Sequence of chain 1.D:
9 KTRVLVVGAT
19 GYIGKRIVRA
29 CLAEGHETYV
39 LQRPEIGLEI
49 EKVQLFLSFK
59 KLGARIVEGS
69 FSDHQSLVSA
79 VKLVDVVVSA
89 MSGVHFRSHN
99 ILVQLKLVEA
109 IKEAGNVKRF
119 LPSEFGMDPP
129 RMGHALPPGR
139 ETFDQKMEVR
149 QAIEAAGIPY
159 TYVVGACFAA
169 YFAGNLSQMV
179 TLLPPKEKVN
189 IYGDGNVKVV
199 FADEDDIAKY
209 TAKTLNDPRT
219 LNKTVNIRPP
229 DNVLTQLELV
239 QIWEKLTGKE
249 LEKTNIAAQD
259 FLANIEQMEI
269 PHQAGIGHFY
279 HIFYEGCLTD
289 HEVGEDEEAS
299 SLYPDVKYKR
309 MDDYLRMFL

A protein and the small-molecule ligand that binds it are described below.
Small molecule (SMILES): COc1cc(C[C@@H](CO)[C@H](CO)Cc2ccc(O)c(OC)c2)ccc1O

Sequence of chain 1.C:
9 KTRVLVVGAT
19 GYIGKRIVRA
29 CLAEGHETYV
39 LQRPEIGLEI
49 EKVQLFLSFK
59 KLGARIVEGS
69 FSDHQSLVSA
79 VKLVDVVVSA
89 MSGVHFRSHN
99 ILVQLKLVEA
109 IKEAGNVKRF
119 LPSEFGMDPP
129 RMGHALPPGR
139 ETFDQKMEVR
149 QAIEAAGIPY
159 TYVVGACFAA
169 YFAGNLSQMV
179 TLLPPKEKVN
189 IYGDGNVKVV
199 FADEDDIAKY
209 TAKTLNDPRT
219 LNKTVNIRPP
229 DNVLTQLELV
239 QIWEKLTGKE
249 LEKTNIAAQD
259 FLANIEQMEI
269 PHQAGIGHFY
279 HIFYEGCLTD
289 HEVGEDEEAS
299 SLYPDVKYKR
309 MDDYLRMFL

Binding-site contacts:
Ligand atom C20 contacts residue MET177 of chain 1.C at 3.5 Å (hydrophobic).
Ligand atom C25 contacts residue MET125 of chain 1.C at 3.9 Å (hydrophobic).
Ligand atom O03 contacts residue NDP1 of chain 1.J at 3.6 Å (h-bond).
Ligand atom C18 contacts residue PHE94 of chain 1.C at 3.9 Å (hydrophobic).
Ligand atom C24 contacts residue MET177 of chain 1.C at 3.3 Å (hydrophobic).
Ligand atom C26 contacts residue THR179 of chain 1.C at 3.6 Å.
Ligand atom O01 contacts residue GLY273 of chain 1.C at 3.8 Å.
Ligand atom C26 contacts residue ASN173 of chain 1.C at 3.4 Å.
Ligand atom C09 contacts residue PHE170 of chain 1.C at 3.7 Å (hydrophobic).
Ligand atom O04 contacts residue MET177 of chain 1.C at 2.9 Å (h-bond).
Ligand atom C08 contacts residue VAL92 of chain 1.C at 3.6 Å (hydrophobic).
Ligand atom O01 contacts residue VAL92 of chain 1.C at 3.4 Å.
Ligand atom C23 contacts residue NDP1 of chain 1.J at 3.7 Å.
Ligand atom O02 contacts residue NDP1 of chain 1.J at 3.8 Å.
Ligand atom O06 contacts residue MET177 of chain 1.C at 2.4 Å (h-bond).
Ligand atom C26 contacts residue TYR169 of chain 1.C at 3.6 Å (hydrophobic).
Ligand atom O03 contacts residue GLY124 of chain 1.C at 3.6 Å.
Ligand atom O01 contacts residue HIS276 of chain 1.C at 3.9 Å.
Ligand atom O03 contacts residue MET125 of chain 1.C at 3.2 Å.
Ligand atom C11 contacts residue HIS276 of chain 1.C at 3.4 Å.
Ligand atom C22 contacts residue PHE94 of chain 1.C at 3.5 Å (hydrophobic).
Ligand atom C25 contacts residue NDP1 of chain 1.J at 3.4 Å.
Ligand atom O02 contacts residue VAL92 of chain 1.C at 2.7 Å.
Ligand atom O05 contacts residue GLY124 of chain 1.C at 3.5 Å.
Ligand atom C19 contacts residue NDP1 of chain 1.J at 3.6 Å.
Ligand atom C15 contacts residue NDP1 of chain 1.J at 3.6 Å.
Ligand atom C07 contacts residue VAL92 of chain 1.C at 3.6 Å (hydrophobic).
Ligand atom O05 contacts residue LYS144 of chain 1.C at 3.8 Å.
Ligand atom C25 contacts residue ILE280 of chain 1.C at 3.6 Å (hydrophobic).
Ligand atom C17 contacts residue VAL92 of chain 1.C at 3.6 Å (hydrophobic).
Ligand atom C19 contacts residue MET125 of chain 1.C at 3.4 Å (hydrophobic).
Ligand atom C12 contacts residue VAL92 of chain 1.C at 3.6 Å (hydrophobic).
Ligand atom C13 contacts residue NDP1 of chain 1.J at 3.6 Å.
Ligand atom C10 contacts residue PHE170 of chain 1.C at 3.9 Å (hydrophobic).
Ligand atom C12 contacts residue TYR169 of chain 1.C at 3.8 Å (hydrophobic).
Ligand atom O05 contacts residue MET125 of chain 1.C at 3.3 Å (h-bond).
Ligand atom C21 contacts residue NDP1 of chain 1.J at 3.4 Å.
Ligand atom C09 contacts residue NDP1 of chain 1.J at 3.8 Å.
Ligand atom C23 contacts residue MET125 of chain 1.C at 3.7 Å (hydrophobic).
Ligand atom C26 contacts residue LEU180 of chain 1.C at 3.2 Å (hydrophobic).